Sequence of chain 1.B:
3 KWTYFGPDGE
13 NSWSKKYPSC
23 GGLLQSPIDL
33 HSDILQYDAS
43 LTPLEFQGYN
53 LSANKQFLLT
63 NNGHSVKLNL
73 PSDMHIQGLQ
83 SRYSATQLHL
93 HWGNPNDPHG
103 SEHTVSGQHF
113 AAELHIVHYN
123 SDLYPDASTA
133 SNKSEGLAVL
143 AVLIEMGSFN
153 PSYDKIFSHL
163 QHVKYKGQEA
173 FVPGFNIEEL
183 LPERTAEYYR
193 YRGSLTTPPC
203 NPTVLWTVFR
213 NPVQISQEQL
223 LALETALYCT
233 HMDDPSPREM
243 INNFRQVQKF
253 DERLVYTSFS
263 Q

This small molecule binds to this protein.
Small molecule (SMILES): COC(=O)c1cc(S(N)(=O)=O)c(SCCc2ccccc2)cc1Cl

Binding-site contacts:
Ligand atom C22 contacts residue ALA129 of chain 1.B at 3.7 Å (hydrophobic).
Ligand atom CL1 contacts residue ASN64 of chain 1.B at 2.7 Å.
Ligand atom C20 contacts residue ALA129 of chain 1.B at 3.6 Å (hydrophobic).
Ligand atom C21 contacts residue ALA129 of chain 1.B at 3.3 Å (hydrophobic).
Ligand atom C4 contacts residue THR199 of chain 1.B at 3.2 Å.
Ligand atom O13 contacts residue ASN64 of chain 1.B at 3.4 Å (h-bond).
Ligand atom N10 contacts residue HIS91 of chain 1.B at 3.2 Å (h-bond).
Ligand atom S7 contacts residue HIS91 of chain 1.B at 3.7 Å.
Ligand atom O9 contacts residue LEU197 of chain 1.B at 3.1 Å.
Ligand atom O8 contacts residue HIS91 of chain 1.B at 3.2 Å.
Ligand atom C4 contacts residue ZN1 of chain 1.G at 3.6 Å.
Ligand atom C15 contacts residue HIS93 of chain 1.B at 3.7 Å.
Ligand atom C24 contacts residue SER133 of chain 1.B at 3.5 Å.
Ligand atom C3 contacts residue ZN1 of chain 1.G at 3.7 Å.
Ligand atom C15 contacts residue TYR6 of chain 1.B at 3.0 Å (hydrophobic).
Ligand atom O14 contacts residue HIS93 of chain 1.B at 3.4 Å.
Ligand atom C12 contacts residue THR199 of chain 1.B at 3.6 Å.
Ligand atom C4 contacts residue HIS91 of chain 1.B at 3.3 Å.
Ligand atom N10 contacts residue HIS117 of chain 1.B at 3.3 Å (h-bond).
Ligand atom C23 contacts residue SER130 of chain 1.B at 3.7 Å.
Ligand atom N10 contacts residue THR198 of chain 1.B at 2.7 Å (h-bond).
Ligand atom C15 contacts residue THR199 of chain 1.B at 3.7 Å.
Ligand atom O13 contacts residue HIS66 of chain 1.B at 3.5 Å.
Ligand atom C23 contacts residue SER133 of chain 1.B at 3.6 Å.
Ligand atom C3 contacts residue THR199 of chain 1.B at 3.4 Å.
Ligand atom C15 contacts residue HIS66 of chain 1.B at 3.1 Å.
Ligand atom O8 contacts residue ZN1 of chain 1.G at 3.1 Å.
Ligand atom C21 contacts residue SER130 of chain 1.B at 3.6 Å.
Ligand atom C3 contacts residue HIS91 of chain 1.B at 3.3 Å.
Ligand atom S16 contacts residue LEU197 of chain 1.B at 3.2 Å.
Ligand atom C22 contacts residue SER130 of chain 1.B at 3.2 Å.
Ligand atom C5 contacts residue THR199 of chain 1.B at 3.7 Å.
Ligand atom O8 contacts residue HIS117 of chain 1.B at 3.7 Å.
Ligand atom O9 contacts residue THR198 of chain 1.B at 2.8 Å (h-bond).
Ligand atom N10 contacts residue HIS93 of chain 1.B at 3.2 Å (h-bond).
Ligand atom O14 contacts residue THR199 of chain 1.B at 3.4 Å.
Ligand atom C1 contacts residue GLN89 of chain 1.B at 3.2 Å.
Ligand atom S7 contacts residue ZN1 of chain 1.G at 3.1 Å.
Ligand atom C2 contacts residue HIS91 of chain 1.B at 3.5 Å.
Ligand atom N10 contacts residue ZN1 of chain 1.G at 1.8 Å.